Sequence of chain 1.A:
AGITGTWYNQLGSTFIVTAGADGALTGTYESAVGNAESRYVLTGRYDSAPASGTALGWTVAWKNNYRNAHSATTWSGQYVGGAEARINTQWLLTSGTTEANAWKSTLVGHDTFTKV

Binding-site contacts:
Ligand atom O4' contacts residue ASN37 of chain 1.A at 2.4 Å (h-bond).
Ligand atom C1' contacts residue TRP67 of chain 1.A at 3.8 Å (hydrophobic).
Ligand atom OXT contacts residue SER15 of chain 1.A at 2.5 Å (h-bond).
Ligand atom C3' contacts residue VAL35 of chain 1.A at 3.2 Å (hydrophobic).
Ligand atom CM3 contacts residue VAL35 of chain 1.A at 3.4 Å (hydrophobic).
Ligand atom O contacts residue SER33 of chain 1.A at 2.3 Å (h-bond).
Ligand atom C3' contacts residue TRP67 of chain 1.A at 3.8 Å (hydrophobic).
Ligand atom CM3 contacts residue ALA38 of chain 1.A at 2.6 Å (hydrophobic).
Ligand atom C2' contacts residue TRP67 of chain 1.A at 3.8 Å (hydrophobic).
Ligand atom CM3 contacts residue ASN37 of chain 1.A at 3.7 Å.
Ligand atom C1' contacts residue VAL35 of chain 1.A at 3.6 Å (hydrophobic).
Ligand atom C4 contacts residue TRP96 of chain 1.A at 3.4 Å (hydrophobic).
Ligand atom O contacts residue SER15 of chain 1.A at 3.4 Å (h-bond).
Ligand atom N1' contacts residue TRP67 of chain 1.A at 3.8 Å.
Ligand atom O4' contacts residue ALA38 of chain 1.A at 3.2 Å (h-bond).
Ligand atom C5' contacts residue ASN37 of chain 1.A at 3.6 Å.
Ligand atom N1 contacts residue SER33 of chain 1.A at 3.8 Å.
Ligand atom CM3 contacts residue SER33 of chain 1.A at 3.9 Å.
Ligand atom C4' contacts residue ALA38 of chain 1.A at 3.9 Å (hydrophobic).
Ligand atom C contacts residue TYR31 of chain 1.A at 3.7 Å (hydrophobic).
Ligand atom C5 contacts residue TRP96 of chain 1.A at 3.5 Å (hydrophobic).
Ligand atom C6 contacts residue THR78 of chain 1.A at 3.6 Å.
Ligand atom CM3 contacts residue TRP67 of chain 1.A at 3.8 Å (hydrophobic).
Ligand atom C contacts residue SER15 of chain 1.A at 3.3 Å.
Ligand atom O4' contacts residue ALA74 of chain 1.A at 3.4 Å.
Ligand atom C3 contacts residue ASP116 of chain 1.A at 3.3 Å.
Ligand atom N1 contacts residue TRP67 of chain 1.A at 3.3 Å.
Ligand atom C4 contacts residue ASP116 of chain 1.A at 3.3 Å.
Ligand atom O contacts residue VAL35 of chain 1.A at 3.7 Å.
Ligand atom C3' contacts residue ALA38 of chain 1.A at 3.8 Å (hydrophobic).
Ligand atom C1 contacts residue TRP67 of chain 1.A at 3.9 Å (hydrophobic).
Ligand atom C contacts residue SER33 of chain 1.A at 3.5 Å.
Ligand atom C2' contacts residue VAL35 of chain 1.A at 2.8 Å (hydrophobic).
Ligand atom OXT contacts residue ASN11 of chain 1.A at 3.2 Å (h-bond).
Ligand atom C2' contacts residue SER33 of chain 1.A at 3.4 Å.
Ligand atom C3' contacts residue ASN37 of chain 1.A at 3.8 Å.
Ligand atom C3 contacts residue TRP80 of chain 1.A at 3.8 Å (hydrophobic).
Ligand atom C4' contacts residue ASN37 of chain 1.A at 3.2 Å.
Ligand atom OXT contacts residue TYR31 of chain 1.A at 2.8 Å (h-bond).
Ligand atom O contacts residue TYR31 of chain 1.A at 3.8 Å.

Sequence of chain 4.B:
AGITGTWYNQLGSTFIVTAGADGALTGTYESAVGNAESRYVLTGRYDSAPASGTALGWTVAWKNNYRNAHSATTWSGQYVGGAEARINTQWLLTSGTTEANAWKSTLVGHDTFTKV

A protein and the small-molecule ligand that binds it are described below.
Small molecule (SMILES): Cc1cc(/N=N/c2ccccc2C(=O)O)ccc1O